Sequence of chain 2.A:
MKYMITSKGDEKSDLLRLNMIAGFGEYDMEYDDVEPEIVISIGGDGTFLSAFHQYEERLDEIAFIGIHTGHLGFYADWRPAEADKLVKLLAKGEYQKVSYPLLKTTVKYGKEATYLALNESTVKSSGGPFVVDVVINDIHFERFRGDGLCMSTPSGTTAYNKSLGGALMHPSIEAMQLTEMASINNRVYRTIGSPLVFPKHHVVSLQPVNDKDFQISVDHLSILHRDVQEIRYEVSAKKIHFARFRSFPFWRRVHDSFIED

Binding-site contacts:
Ligand atom N43 contacts residue THR161 of chain 3.A at 3.5 Å (h-bond).
Ligand atom O29 contacts residue ALA162 of chain 3.A at 3.2 Å.
Ligand atom N45 contacts residue PHE74 of chain 3.A at 3.3 Å.
Ligand atom C26 contacts residue GLU123 of chain 3.A at 3.3 Å.
Ligand atom O50 contacts residue ASN189 of chain 2.A at 3.4 Å (h-bond).
Ligand atom C21 contacts residue HIS223 of chain 3.A at 3.5 Å.
Ligand atom N39 contacts residue ALA185 of chain 2.A at 2.9 Å (h-bond).
Ligand atom N47 contacts residue TYR75 of chain 3.A at 3.2 Å (h-bond).
Ligand atom C04 contacts residue HIS223 of chain 3.A at 3.5 Å.
Ligand atom C41 contacts residue ALA162 of chain 3.A at 3.5 Å (hydrophobic).
Ligand atom C36 contacts residue ILE187 of chain 2.A at 3.4 Å (hydrophobic).
Ligand atom N40 contacts residue ASN122 of chain 3.A at 3.0 Å (h-bond).
Ligand atom C17 contacts residue ASP45 of chain 3.A at 3.5 Å.
Ligand atom O09 contacts residue ILE187 of chain 2.A at 3.2 Å.
Ligand atom C36 contacts residue SER166 of chain 3.A at 3.1 Å.
Ligand atom C02 contacts residue HIS223 of chain 3.A at 3.2 Å.
Ligand atom N47 contacts residue ASN122 of chain 3.A at 2.8 Å (h-bond).
Ligand atom C48 contacts residue ASP45 of chain 3.A at 3.4 Å.
Ligand atom O29 contacts residue GLU123 of chain 3.A at 2.6 Å (salt-bridge).
Ligand atom N03 contacts residue HIS223 of chain 3.A at 3.5 Å (h-bond).
Ligand atom N47 contacts residue SER158 of chain 3.A at 2.8 Å (h-bond).
Ligand atom O28 contacts residue GLU123 of chain 3.A at 2.5 Å (salt-bridge).
Ligand atom C44 contacts residue PHE74 of chain 3.A at 3.4 Å (hydrophobic).
Ligand atom C19 contacts residue GLY46 of chain 3.A at 3.4 Å.
Ligand atom C44 contacts residue THR161 of chain 3.A at 3.1 Å.
Ligand atom N35 contacts residue TYR163 of chain 3.A at 3.4 Å (h-bond).
Ligand atom O01 contacts residue HIS223 of chain 3.A at 3.1 Å.
Ligand atom O29 contacts residue TYR163 of chain 3.A at 3.2 Å (h-bond).
Ligand atom C46 contacts residue THR161 of chain 3.A at 3.5 Å.
Ligand atom C08 contacts residue ILE187 of chain 2.A at 3.4 Å (hydrophobic).
Ligand atom O51 contacts residue ASP45 of chain 3.A at 2.6 Å (salt-bridge).
Ligand atom N37 contacts residue ILE187 of chain 2.A at 3.4 Å.
Ligand atom C27 contacts residue GLU123 of chain 3.A at 3.2 Å.
Ligand atom N39 contacts residue ASP150 of chain 2.A at 2.9 Å (salt-bridge).
Ligand atom O28 contacts residue ASN122 of chain 3.A at 3.2 Å (h-bond).
Ligand atom N37 contacts residue SER166 of chain 3.A at 3.1 Å (h-bond).
Ligand atom N45 contacts residue THR161 of chain 3.A at 2.5 Å (h-bond).
Ligand atom C38 contacts residue TYR163 of chain 3.A at 3.5 Å (hydrophobic).
Ligand atom N15 contacts residue ASP45 of chain 3.A at 3.5 Å (salt-bridge).
Ligand atom N39 contacts residue TYR163 of chain 3.A at 3.5 Å.

Sequence of chain 3.A:
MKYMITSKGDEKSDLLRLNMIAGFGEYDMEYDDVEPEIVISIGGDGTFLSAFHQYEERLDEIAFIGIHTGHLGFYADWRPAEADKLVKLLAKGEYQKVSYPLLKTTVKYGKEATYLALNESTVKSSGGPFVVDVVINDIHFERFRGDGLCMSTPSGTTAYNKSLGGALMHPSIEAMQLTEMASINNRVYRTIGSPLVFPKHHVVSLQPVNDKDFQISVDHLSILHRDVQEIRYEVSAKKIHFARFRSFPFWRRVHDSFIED

This small molecule binds to this protein.
Small molecule (SMILES): Nc1ncnc2c1ncn2[C@@H]1O[C@H](CN2CC#Cc3nc4c(N)ncnc4n3[C@@H]3O[C@H](CNC(=O)NCCCNC(=O)C2)[C@@H](O)[C@H]3O)[C@@H](O)[C@H]1O